Sequence of chain 1.D:
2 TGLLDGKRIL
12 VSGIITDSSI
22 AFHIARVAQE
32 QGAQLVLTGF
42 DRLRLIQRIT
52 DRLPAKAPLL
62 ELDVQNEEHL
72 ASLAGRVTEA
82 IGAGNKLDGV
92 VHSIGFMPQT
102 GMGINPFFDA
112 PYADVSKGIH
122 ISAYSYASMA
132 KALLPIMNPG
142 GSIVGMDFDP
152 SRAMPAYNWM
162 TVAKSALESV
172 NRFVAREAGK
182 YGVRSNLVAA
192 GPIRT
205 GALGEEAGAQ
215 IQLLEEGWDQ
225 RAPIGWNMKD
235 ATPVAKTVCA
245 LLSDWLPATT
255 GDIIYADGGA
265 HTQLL

The small molecule below binds the protein below.
Small molecule (SMILES): CCCCCCCCc1ccc(Oc2ccccc2)c(O)c1

Binding-site contacts:
Ligand atom C1 contacts residue PHE149 of chain 1.D at 3.7 Å (hydrophobic).
Ligand atom C6 contacts residue NAD1 of chain 1.L at 3.4 Å.
Ligand atom O17 contacts residue NAD1 of chain 1.L at 2.8 Å (h-bond).
Ligand atom C14 contacts residue NAD1 of chain 1.L at 3.6 Å.
Ligand atom C10 contacts residue PHE97 of chain 1.D at 3.8 Å (hydrophobic).
Ligand atom C15 contacts residue PHE149 of chain 1.D at 3.5 Å (hydrophobic).
Ligand atom C6 contacts residue TYR158 of chain 1.D at 3.4 Å (hydrophobic).
Ligand atom C4 contacts residue NAD1 of chain 1.L at 3.4 Å.
Ligand atom C11 contacts residue MET161 of chain 1.D at 3.7 Å (hydrophobic).
Ligand atom C18 contacts residue PRO156 of chain 1.D at 3.9 Å (hydrophobic).
Ligand atom C11 contacts residue GLY96 of chain 1.D at 3.5 Å.
Ligand atom C20 contacts residue MET155 of chain 1.D at 3.8 Å (hydrophobic).
Ligand atom C20 contacts residue LEU218 of chain 1.D at 3.3 Å (hydrophobic).
Ligand atom C10 contacts residue GLY96 of chain 1.D at 3.2 Å.
Ligand atom C5 contacts residue NAD1 of chain 1.L at 3.4 Å.
Ligand atom O17 contacts residue LYS165 of chain 1.D at 3.9 Å.
Ligand atom C1 contacts residue TYR158 of chain 1.D at 3.6 Å (hydrophobic).
Ligand atom C20 contacts residue PRO156 of chain 1.D at 3.5 Å (hydrophobic).
Ligand atom C14 contacts residue PRO193 of chain 1.D at 4.0 Å (hydrophobic).
Ligand atom C19 contacts residue PRO156 of chain 1.D at 3.3 Å (hydrophobic).
Ligand atom C13 contacts residue MET161 of chain 1.D at 3.8 Å (hydrophobic).
Ligand atom O7 contacts residue NAD1 of chain 1.L at 3.3 Å.
Ligand atom O17 contacts residue TYR158 of chain 1.D at 2.7 Å (h-bond).
Ligand atom C8 contacts residue NAD1 of chain 1.L at 3.7 Å.
Ligand atom C12 contacts residue MET103 of chain 1.D at 3.4 Å (hydrophobic).
Ligand atom C16 contacts residue LEU218 of chain 1.D at 3.8 Å (hydrophobic).
Ligand atom C18 contacts residue MET155 of chain 1.D at 3.6 Å (hydrophobic).
Ligand atom C13 contacts residue MET103 of chain 1.D at 3.4 Å (hydrophobic).
Ligand atom C14 contacts residue PHE149 of chain 1.D at 3.4 Å (hydrophobic).
Ligand atom C21 contacts residue LEU218 of chain 1.D at 3.3 Å (hydrophobic).
Ligand atom C21 contacts residue LEU269 of chain 2.C at 3.8 Å (hydrophobic).
Ligand atom C11 contacts residue PHE97 of chain 1.D at 3.5 Å (hydrophobic).
Ligand atom C18 contacts residue LEU218 of chain 1.D at 3.7 Å (hydrophobic).
Ligand atom C12 contacts residue MET161 of chain 1.D at 3.5 Å (hydrophobic).
Ligand atom C19 contacts residue LEU218 of chain 1.D at 3.2 Å (hydrophobic).
Ligand atom C3 contacts residue NAD1 of chain 1.L at 3.3 Å.
Ligand atom C9 contacts residue NAD1 of chain 1.L at 3.5 Å.
Ligand atom C2 contacts residue NAD1 of chain 1.L at 3.2 Å.
Ligand atom C21 contacts residue ILE215 of chain 1.D at 3.7 Å (hydrophobic).
Ligand atom C1 contacts residue NAD1 of chain 1.L at 3.4 Å.

Sequence of chain 2.C:
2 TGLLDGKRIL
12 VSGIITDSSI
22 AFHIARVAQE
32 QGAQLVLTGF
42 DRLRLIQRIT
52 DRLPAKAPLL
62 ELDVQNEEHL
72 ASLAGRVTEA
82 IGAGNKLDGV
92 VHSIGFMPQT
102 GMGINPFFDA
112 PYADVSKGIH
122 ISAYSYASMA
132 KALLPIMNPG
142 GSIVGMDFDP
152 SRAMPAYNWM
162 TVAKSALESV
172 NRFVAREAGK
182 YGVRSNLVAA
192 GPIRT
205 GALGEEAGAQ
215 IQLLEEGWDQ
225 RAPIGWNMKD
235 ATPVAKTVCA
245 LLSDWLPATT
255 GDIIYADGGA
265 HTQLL